This small molecule binds to this protein.
Small molecule (SMILES): OC[C@H]1O[C@H](O)[C@H](O)[C@@H](O)[C@@H]1O

Sequence of chain 1.D:
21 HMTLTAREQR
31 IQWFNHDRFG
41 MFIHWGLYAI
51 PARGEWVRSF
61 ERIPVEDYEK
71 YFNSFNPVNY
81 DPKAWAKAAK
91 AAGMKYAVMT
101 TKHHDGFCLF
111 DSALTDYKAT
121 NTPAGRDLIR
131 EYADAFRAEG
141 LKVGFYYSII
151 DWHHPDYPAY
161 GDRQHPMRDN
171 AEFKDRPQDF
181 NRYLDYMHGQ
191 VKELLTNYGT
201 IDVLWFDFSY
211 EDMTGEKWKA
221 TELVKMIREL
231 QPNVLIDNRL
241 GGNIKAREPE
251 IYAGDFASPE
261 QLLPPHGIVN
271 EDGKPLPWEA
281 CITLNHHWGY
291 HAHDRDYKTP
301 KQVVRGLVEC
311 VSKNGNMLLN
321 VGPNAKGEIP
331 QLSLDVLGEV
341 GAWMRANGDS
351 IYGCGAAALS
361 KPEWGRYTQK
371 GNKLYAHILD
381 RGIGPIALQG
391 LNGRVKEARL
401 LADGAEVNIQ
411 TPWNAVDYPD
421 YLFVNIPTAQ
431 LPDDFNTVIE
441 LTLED

Binding-site contacts:
Ligand atom C4 contacts residue HIS44 of chain 1.D at 3.5 Å.
Ligand atom O4 contacts residue HIS44 of chain 1.D at 2.5 Å (h-bond).
Ligand atom O3 contacts residue HIS103 of chain 1.D at 3.6 Å.
Ligand atom C5 contacts residue GLU260 of chain 1.D at 4.0 Å.
Ligand atom O3 contacts residue TRP288 of chain 1.D at 3.9 Å.
Ligand atom C1 contacts residue GLU260 of chain 1.D at 3.4 Å.
Ligand atom C3 contacts residue ASP207 of chain 1.D at 4.0 Å.
Ligand atom O4 contacts residue ASP207 of chain 1.D at 3.8 Å.
Ligand atom C5 contacts residue ASP207 of chain 1.D at 3.4 Å.
Ligand atom C4 contacts residue HIS103 of chain 1.D at 3.7 Å.
Ligand atom O3 contacts residue GLU55 of chain 1.D at 2.4 Å (salt-bridge).
Ligand atom O4 contacts residue TYR146 of chain 1.D at 3.5 Å (h-bond).
Ligand atom C3 contacts residue TRP56 of chain 1.D at 3.9 Å (hydrophobic).
Ligand atom O5 contacts residue ASP207 of chain 1.D at 3.4 Å (salt-bridge).
Ligand atom O2 contacts residue HIS104 of chain 1.D at 2.9 Å (h-bond).
Ligand atom O2 contacts residue ASP207 of chain 1.D at 3.3 Å (salt-bridge).
Ligand atom O5 contacts residue ARG239 of chain 1.D at 3.9 Å.
Ligand atom C3 contacts residue GLU55 of chain 1.D at 3.8 Å.
Ligand atom C4 contacts residue ASP207 of chain 1.D at 3.9 Å.
Ligand atom O5 contacts residue GLU260 of chain 1.D at 3.3 Å (salt-bridge).
Ligand atom O6 contacts residue TRP205 of chain 1.D at 3.5 Å.
Ligand atom O6 contacts residue TRP288 of chain 1.D at 4.2 Å.
Ligand atom O6 contacts residue ARG239 of chain 1.D at 3.6 Å.
Ligand atom C6 contacts residue TRP288 of chain 1.D at 3.6 Å (hydrophobic).
Ligand atom C2 contacts residue TRP56 of chain 1.D at 3.4 Å (hydrophobic).
Ligand atom O2 contacts residue TRP56 of chain 1.D at 3.5 Å (h-bond).
Ligand atom C6 contacts residue GLU260 of chain 1.D at 3.4 Å.
Ligand atom O6 contacts residue PHE42 of chain 1.D at 4.0 Å.
Ligand atom C3 contacts residue HIS104 of chain 1.D at 4.2 Å.
Ligand atom C2 contacts residue HIS104 of chain 1.D at 4.0 Å.
Ligand atom C4 contacts residue TRP288 of chain 1.D at 4.2 Å (hydrophobic).
Ligand atom O3 contacts residue TRP56 of chain 1.D at 3.4 Å (h-bond).
Ligand atom C5 contacts residue HIS44 of chain 1.D at 4.3 Å.
Ligand atom O1 contacts residue GLU260 of chain 1.D at 2.9 Å (salt-bridge).
Ligand atom O2 contacts residue PHE208 of chain 1.D at 3.7 Å.
Ligand atom O4 contacts residue HIS103 of chain 1.D at 2.8 Å (h-bond).
Ligand atom C3 contacts residue HIS103 of chain 1.D at 3.3 Å.
Ligand atom O6 contacts residue CYS281 of chain 1.D at 3.7 Å.
Ligand atom C2 contacts residue ASP207 of chain 1.D at 4.0 Å.
Ligand atom O6 contacts residue GLU260 of chain 1.D at 2.9 Å (salt-bridge).